Binding-site contacts:
Ligand atom C6 contacts residue THR34 of chain 1.A at 4.0 Å.
Ligand atom O6 contacts residue ASN32 of chain 1.A at 4.3 Å.
Ligand atom O5 contacts residue ASN32 of chain 1.A at 2.4 Å (h-bond).
Ligand atom O7 contacts residue ASN32 of chain 1.A at 3.6 Å.
Ligand atom C2 contacts residue ASN32 of chain 1.A at 2.5 Å.
Ligand atom C1 contacts residue ASN32 of chain 1.A at 1.4 Å.
Ligand atom C5 contacts residue ALA33 of chain 1.A at 4.3 Å (hydrophobic).
Ligand atom O6 contacts residue THR34 of chain 1.A at 3.6 Å.
Ligand atom O5 contacts residue THR305 of chain 1.A at 4.3 Å.
Ligand atom C5 contacts residue ASN32 of chain 1.A at 3.6 Å.
Ligand atom O5 contacts residue ALA33 of chain 1.A at 3.8 Å.
Ligand atom C4 contacts residue ASN32 of chain 1.A at 4.3 Å.
Ligand atom C7 contacts residue ASN32 of chain 1.A at 3.5 Å.
Ligand atom N2 contacts residue ASN32 of chain 1.A at 3.0 Å (h-bond).
Ligand atom C3 contacts residue ASN32 of chain 1.A at 3.9 Å.
Ligand atom O6 contacts residue ALA33 of chain 1.A at 2.7 Å (h-bond).
Ligand atom C6 contacts residue ALA33 of chain 1.A at 3.9 Å (hydrophobic).

A small-molecule ligand and the protein it binds are described below.
Small molecule (SMILES): CC(=O)N[C@@H]1[C@@H](O)[C@H](O)[C@@H](CO)O[C@H]1O

Sequence of chain 1.A:
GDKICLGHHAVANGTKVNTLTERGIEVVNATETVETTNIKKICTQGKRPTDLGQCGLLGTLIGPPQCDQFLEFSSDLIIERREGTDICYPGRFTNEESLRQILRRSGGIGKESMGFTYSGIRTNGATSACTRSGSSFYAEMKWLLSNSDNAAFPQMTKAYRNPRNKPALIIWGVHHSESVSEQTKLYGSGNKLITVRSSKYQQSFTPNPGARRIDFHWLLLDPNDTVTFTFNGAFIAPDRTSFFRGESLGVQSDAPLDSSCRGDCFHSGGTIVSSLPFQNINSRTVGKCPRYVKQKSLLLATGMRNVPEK